Binding-site contacts:
Ligand atom C7 contacts residue GLN278 of chain 59.E at 3.9 Å.
Ligand atom C11 contacts residue PHE75 of chain 59.A at 3.5 Å (hydrophobic).
Ligand atom C11 contacts residue THR276 of chain 59.E at 3.4 Å.
Ligand atom C6 contacts residue ASN272 of chain 59.E at 3.7 Å.
Ligand atom N5 contacts residue ASN272 of chain 59.E at 3.2 Å (h-bond).
Ligand atom O1B contacts residue LYS68 of chain 59.E at 3.1 Å.
Ligand atom C11 contacts residue ASN272 of chain 59.E at 3.5 Å.
Ligand atom C7 contacts residue LEU62 of chain 59.E at 3.8 Å (hydrophobic).
Ligand atom C9 contacts residue LEU67 of chain 59.E at 4.0 Å (hydrophobic).
Ligand atom O10 contacts residue PHE75 of chain 59.A at 3.9 Å.
Ligand atom O1A contacts residue THR276 of chain 59.E at 2.6 Å (h-bond).
Ligand atom O8 contacts residue THR276 of chain 59.E at 4.0 Å.
Ligand atom C9 contacts residue GLN278 of chain 59.E at 3.3 Å.
Ligand atom O9 contacts residue LYS68 of chain 59.E at 2.9 Å (salt-bridge).
Ligand atom O1B contacts residue THR276 of chain 59.E at 3.4 Å (h-bond).
Ligand atom O1A contacts residue ASN272 of chain 59.E at 3.6 Å.
Ligand atom C11 contacts residue PHE270 of chain 59.E at 3.9 Å (hydrophobic).
Ligand atom O7 contacts residue LEU62 of chain 59.E at 3.3 Å.
Ligand atom C1 contacts residue THR276 of chain 59.E at 3.3 Å.
Ligand atom O8 contacts residue GLN278 of chain 59.E at 3.5 Å (h-bond).
Ligand atom C10 contacts residue GLN278 of chain 59.E at 4.0 Å.
Ligand atom N5 contacts residue LEU62 of chain 59.E at 3.9 Å.
Ligand atom O1A contacts residue LYS68 of chain 59.E at 3.8 Å.
Ligand atom O9 contacts residue GLN278 of chain 59.E at 4.0 Å.
Ligand atom O1B contacts residue SER274 of chain 59.E at 3.3 Å (h-bond).
Ligand atom C6 contacts residue LYS68 of chain 59.E at 4.0 Å.
Ligand atom C11 contacts residue GLN278 of chain 59.E at 3.5 Å.
Ligand atom O8 contacts residue LYS68 of chain 59.E at 3.3 Å.
Ligand atom C10 contacts residue ASN272 of chain 59.E at 3.9 Å.
Ligand atom C10 contacts residue LEU62 of chain 59.E at 3.1 Å (hydrophobic).
Ligand atom C11 contacts residue HIS138 of chain 59.D at 3.5 Å.
Ligand atom O9 contacts residue LEU67 of chain 59.E at 3.1 Å.
Ligand atom O10 contacts residue LEU62 of chain 59.E at 2.8 Å.
Ligand atom C11 contacts residue LEU62 of chain 59.E at 3.5 Å (hydrophobic).
Ligand atom O8 contacts residue ASN272 of chain 59.E at 3.5 Å (h-bond).
Ligand atom C9 contacts residue LYS68 of chain 59.E at 3.8 Å.
Ligand atom C11 contacts residue PHE65 of chain 59.E at 3.7 Å (hydrophobic).
Ligand atom C1 contacts residue LYS68 of chain 59.E at 3.8 Å.
Ligand atom C8 contacts residue GLN278 of chain 59.E at 3.7 Å.
Ligand atom N5 contacts residue GLN278 of chain 59.E at 3.7 Å.

Sequence of chain 59.A:
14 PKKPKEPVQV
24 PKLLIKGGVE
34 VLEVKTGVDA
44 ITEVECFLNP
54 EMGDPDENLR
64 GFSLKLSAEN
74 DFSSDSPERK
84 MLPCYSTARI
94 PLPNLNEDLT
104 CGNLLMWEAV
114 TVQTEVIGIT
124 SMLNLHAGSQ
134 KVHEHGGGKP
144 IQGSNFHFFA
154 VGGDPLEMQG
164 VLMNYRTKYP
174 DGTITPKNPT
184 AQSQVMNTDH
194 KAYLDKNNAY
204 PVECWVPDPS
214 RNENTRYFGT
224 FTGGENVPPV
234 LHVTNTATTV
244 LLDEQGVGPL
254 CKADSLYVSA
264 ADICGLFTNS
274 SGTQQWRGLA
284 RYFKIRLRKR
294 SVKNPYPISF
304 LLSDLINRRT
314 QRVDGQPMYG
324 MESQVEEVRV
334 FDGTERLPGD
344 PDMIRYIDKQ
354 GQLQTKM

This protein binds this small molecule.
Small molecule (SMILES): CC(=O)N[C@H]1[C@H]([C@H](O)[C@H](O)CO)O[C@@](O[C@H](CO)[C@@H](O)[C@@H]2O[C@@H](C(=O)O)C[C@H](O)[C@H]2NC(C)=O)(C(=O)O)C[C@@H]1O

Sequence of chain 59.E:
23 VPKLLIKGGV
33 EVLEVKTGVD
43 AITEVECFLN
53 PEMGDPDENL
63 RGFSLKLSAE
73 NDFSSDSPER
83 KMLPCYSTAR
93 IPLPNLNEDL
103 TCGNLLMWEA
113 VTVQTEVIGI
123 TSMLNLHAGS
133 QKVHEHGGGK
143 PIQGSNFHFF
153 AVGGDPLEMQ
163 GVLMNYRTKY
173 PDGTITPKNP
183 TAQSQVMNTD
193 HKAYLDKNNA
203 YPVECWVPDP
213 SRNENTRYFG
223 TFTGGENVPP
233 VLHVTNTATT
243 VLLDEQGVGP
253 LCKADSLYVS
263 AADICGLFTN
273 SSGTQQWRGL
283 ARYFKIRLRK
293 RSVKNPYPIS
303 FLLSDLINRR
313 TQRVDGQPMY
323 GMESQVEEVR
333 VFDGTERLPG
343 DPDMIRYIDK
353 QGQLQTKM

Sequence of chain 59.D:
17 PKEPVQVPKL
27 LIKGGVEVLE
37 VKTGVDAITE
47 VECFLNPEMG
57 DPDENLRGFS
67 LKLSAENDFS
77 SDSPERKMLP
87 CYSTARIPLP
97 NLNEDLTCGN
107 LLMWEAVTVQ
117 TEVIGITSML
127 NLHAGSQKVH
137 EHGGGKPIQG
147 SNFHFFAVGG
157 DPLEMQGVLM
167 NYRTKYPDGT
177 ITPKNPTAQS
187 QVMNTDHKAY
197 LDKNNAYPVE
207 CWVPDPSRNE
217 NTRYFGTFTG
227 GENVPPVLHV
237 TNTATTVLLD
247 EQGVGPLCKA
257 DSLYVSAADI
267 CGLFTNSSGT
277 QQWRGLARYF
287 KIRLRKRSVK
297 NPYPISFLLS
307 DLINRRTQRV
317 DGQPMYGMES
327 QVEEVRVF